Sequence of chain 1.E:
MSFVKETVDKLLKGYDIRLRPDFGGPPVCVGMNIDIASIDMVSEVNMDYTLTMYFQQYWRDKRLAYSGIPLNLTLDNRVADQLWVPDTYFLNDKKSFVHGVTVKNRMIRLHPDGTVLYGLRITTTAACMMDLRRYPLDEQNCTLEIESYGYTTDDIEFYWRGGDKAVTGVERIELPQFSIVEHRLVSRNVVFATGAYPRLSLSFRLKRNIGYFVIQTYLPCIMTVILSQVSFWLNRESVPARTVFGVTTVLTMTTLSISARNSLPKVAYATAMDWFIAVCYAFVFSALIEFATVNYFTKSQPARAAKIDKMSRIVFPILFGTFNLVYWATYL

Binding-site contacts:
Ligand atom C06 contacts residue ILE237 of chain 1.A at 3.9 Å (hydrophobic).
Ligand atom C04 contacts residue ILE237 of chain 1.A at 4.1 Å (hydrophobic).
Ligand atom C17 contacts residue TRP244 of chain 1.A at 3.6 Å (hydrophobic).
Ligand atom C07 contacts residue TRP244 of chain 1.A at 4.4 Å (hydrophobic).
Ligand atom O01 contacts residue PRO328 of chain 1.A at 3.6 Å.
Ligand atom C03 contacts residue GLN240 of chain 1.A at 3.6 Å.
Ligand atom C13 contacts residue TRP244 of chain 1.A at 4.4 Å (hydrophobic).
Ligand atom C16 contacts residue ALA303 of chain 1.E at 3.8 Å (hydrophobic).
Ligand atom C05 contacts residue ILE237 of chain 1.A at 3.7 Å (hydrophobic).
Ligand atom C04 contacts residue GLN240 of chain 1.A at 4.2 Å.
Ligand atom C12 contacts residue TRP244 of chain 1.A at 3.9 Å (hydrophobic).
Ligand atom C14 contacts residue TRP244 of chain 1.A at 4.0 Å (hydrophobic).
Ligand atom C21 contacts residue TRP244 of chain 1.A at 3.9 Å (hydrophobic).
Ligand atom C06 contacts residue VAL241 of chain 1.A at 3.9 Å (hydrophobic).
Ligand atom C17 contacts residue THR304 of chain 1.E at 4.4 Å.
Ligand atom C15 contacts residue THR304 of chain 1.E at 4.5 Å.
Ligand atom C09 contacts residue TRP244 of chain 1.A at 4.3 Å (hydrophobic).
Ligand atom C16 contacts residue TRP244 of chain 1.A at 4.0 Å (hydrophobic).
Ligand atom C18 contacts residue ILE300 of chain 1.E at 4.0 Å (hydrophobic).
Ligand atom C18 contacts residue THR304 of chain 1.E at 3.9 Å.
Ligand atom O01 contacts residue GLN240 of chain 1.A at 2.7 Å (h-bond).
Ligand atom O02 contacts residue TYR307 of chain 1.E at 3.9 Å.
Ligand atom C20 contacts residue THR304 of chain 1.E at 4.1 Å.
Ligand atom C20 contacts residue TYR307 of chain 1.E at 4.4 Å (hydrophobic).
Ligand atom C15 contacts residue TRP244 of chain 1.A at 4.1 Å (hydrophobic).
Ligand atom C06 contacts residue PHE296 of chain 1.E at 4.5 Å (hydrophobic).
Ligand atom C16 contacts residue THR304 of chain 1.E at 3.9 Å.
Ligand atom C19 contacts residue ILE300 of chain 1.E at 4.3 Å (hydrophobic).
Ligand atom C15 contacts residue ALA303 of chain 1.E at 3.5 Å (hydrophobic).
Ligand atom O02 contacts residue THR304 of chain 1.E at 3.4 Å (h-bond).
Ligand atom C02 contacts residue PRO328 of chain 1.A at 4.2 Å (hydrophobic).
Ligand atom C20 contacts residue TRP244 of chain 1.A at 4.0 Å (hydrophobic).
Ligand atom C07 contacts residue ILE300 of chain 1.E at 4.4 Å (hydrophobic).
Ligand atom C15 contacts residue ILE300 of chain 1.E at 4.5 Å (hydrophobic).
Ligand atom C06 contacts residue ILE300 of chain 1.E at 4.5 Å (hydrophobic).
Ligand atom C07 contacts residue VAL241 of chain 1.A at 3.9 Å (hydrophobic).
Ligand atom C03 contacts residue PRO328 of chain 1.A at 4.2 Å (hydrophobic).

A protein and the small-molecule ligand that binds it are described below.
Small molecule (SMILES): CC(=O)[C@H]1CC[C@H]2[C@@H]3CC[C@@H]4C[C@H](O)CC[C@]4(C)[C@H]3CC[C@]12C

Sequence of chain 1.A:
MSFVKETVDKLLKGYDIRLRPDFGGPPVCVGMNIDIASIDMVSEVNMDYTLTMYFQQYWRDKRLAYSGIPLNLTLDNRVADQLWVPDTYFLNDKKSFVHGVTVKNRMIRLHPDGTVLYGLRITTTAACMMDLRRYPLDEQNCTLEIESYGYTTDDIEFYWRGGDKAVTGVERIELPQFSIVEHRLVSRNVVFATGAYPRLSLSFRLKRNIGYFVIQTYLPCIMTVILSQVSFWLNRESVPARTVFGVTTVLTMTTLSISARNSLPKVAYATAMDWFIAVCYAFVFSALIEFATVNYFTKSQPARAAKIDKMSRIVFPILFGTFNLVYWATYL